Sequence of chain 1.B:
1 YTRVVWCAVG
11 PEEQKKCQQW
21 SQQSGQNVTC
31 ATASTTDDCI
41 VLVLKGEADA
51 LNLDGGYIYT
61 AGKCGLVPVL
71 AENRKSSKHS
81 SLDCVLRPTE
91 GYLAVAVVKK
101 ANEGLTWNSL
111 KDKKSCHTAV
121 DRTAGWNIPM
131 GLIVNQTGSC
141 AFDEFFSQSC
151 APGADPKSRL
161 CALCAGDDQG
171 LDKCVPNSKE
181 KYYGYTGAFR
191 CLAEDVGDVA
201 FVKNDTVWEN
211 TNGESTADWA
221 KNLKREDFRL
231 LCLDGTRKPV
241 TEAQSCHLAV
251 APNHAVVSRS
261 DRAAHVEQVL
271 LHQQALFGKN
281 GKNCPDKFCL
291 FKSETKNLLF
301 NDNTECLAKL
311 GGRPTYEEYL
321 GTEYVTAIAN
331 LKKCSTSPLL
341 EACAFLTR

Binding-site contacts:
Ligand atom N2 contacts residue GLN136 of chain 1.B at 4.4 Å.
Ligand atom C5 contacts residue ASN135 of chain 1.B at 3.7 Å.
Ligand atom C4 contacts residue ASN135 of chain 1.B at 4.3 Å.
Ligand atom C3 contacts residue ASN135 of chain 1.B at 3.9 Å.
Ligand atom C2 contacts residue ASN135 of chain 1.B at 2.5 Å.
Ligand atom C1 contacts residue ASN135 of chain 1.B at 1.5 Å.
Ligand atom O7 contacts residue GLN22 of chain 1.A at 4.4 Å.
Ligand atom N2 contacts residue ASN135 of chain 1.B at 3.0 Å (h-bond).
Ligand atom C8 contacts residue GLN136 of chain 1.B at 3.9 Å.
Ligand atom C7 contacts residue ASN135 of chain 1.B at 4.3 Å.
Ligand atom C2 contacts residue GLN22 of chain 1.A at 4.2 Å.
Ligand atom C7 contacts residue GLN22 of chain 1.A at 4.4 Å.
Ligand atom N2 contacts residue GLN22 of chain 1.A at 4.4 Å.
Ligand atom O5 contacts residue ASN135 of chain 1.B at 2.4 Å (h-bond).

A small-molecule ligand and the protein it binds are described below.
Small molecule (SMILES): CC(=O)N[C@@H]1[C@@H](O)[C@H](O)[C@@H](CO)O[C@H]1O

Sequence of chain 1.A:
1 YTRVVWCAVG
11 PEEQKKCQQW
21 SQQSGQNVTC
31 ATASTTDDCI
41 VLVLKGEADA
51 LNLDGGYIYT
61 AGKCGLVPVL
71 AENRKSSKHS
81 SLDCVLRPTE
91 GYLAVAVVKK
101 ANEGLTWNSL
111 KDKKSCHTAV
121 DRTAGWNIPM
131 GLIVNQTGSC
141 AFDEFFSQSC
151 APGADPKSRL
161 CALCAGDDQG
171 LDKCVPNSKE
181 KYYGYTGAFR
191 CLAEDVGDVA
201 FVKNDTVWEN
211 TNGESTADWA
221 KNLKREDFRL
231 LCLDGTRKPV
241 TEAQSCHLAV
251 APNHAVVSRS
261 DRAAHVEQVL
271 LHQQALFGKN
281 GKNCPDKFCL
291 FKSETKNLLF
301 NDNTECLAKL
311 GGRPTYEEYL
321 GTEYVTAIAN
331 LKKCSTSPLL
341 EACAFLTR